Binding-site contacts:
Ligand atom C2 contacts residue ASN706 of chain 1.B at 2.4 Å.
Ligand atom O5 contacts residue ASP793 of chain 1.A at 4.0 Å.
Ligand atom C7 contacts residue ASN707 of chain 1.B at 4.0 Å.
Ligand atom C1 contacts residue ASN706 of chain 1.B at 1.4 Å.
Ligand atom O5 contacts residue ASN706 of chain 1.B at 2.4 Å (h-bond).
Ligand atom C8 contacts residue ASN706 of chain 1.B at 4.1 Å.
Ligand atom O7 contacts residue ASN707 of chain 1.B at 3.7 Å.
Ligand atom C3 contacts residue ASN706 of chain 1.B at 3.8 Å.
Ligand atom N2 contacts residue ASN706 of chain 1.B at 2.9 Å (h-bond).
Ligand atom C8 contacts residue ASN707 of chain 1.B at 3.4 Å.
Ligand atom C8 contacts residue GLY1128 of chain 1.B at 3.5 Å.
Ligand atom C1 contacts residue ASP793 of chain 1.A at 4.4 Å.
Ligand atom C7 contacts residue GLY1128 of chain 1.B at 4.4 Å.
Ligand atom C5 contacts residue ASN706 of chain 1.B at 3.7 Å.
Ligand atom O7 contacts residue ASN706 of chain 1.B at 3.8 Å.
Ligand atom C4 contacts residue ASN706 of chain 1.B at 4.2 Å.
Ligand atom C7 contacts residue ASN706 of chain 1.B at 3.5 Å.

Sequence of chain 1.B:
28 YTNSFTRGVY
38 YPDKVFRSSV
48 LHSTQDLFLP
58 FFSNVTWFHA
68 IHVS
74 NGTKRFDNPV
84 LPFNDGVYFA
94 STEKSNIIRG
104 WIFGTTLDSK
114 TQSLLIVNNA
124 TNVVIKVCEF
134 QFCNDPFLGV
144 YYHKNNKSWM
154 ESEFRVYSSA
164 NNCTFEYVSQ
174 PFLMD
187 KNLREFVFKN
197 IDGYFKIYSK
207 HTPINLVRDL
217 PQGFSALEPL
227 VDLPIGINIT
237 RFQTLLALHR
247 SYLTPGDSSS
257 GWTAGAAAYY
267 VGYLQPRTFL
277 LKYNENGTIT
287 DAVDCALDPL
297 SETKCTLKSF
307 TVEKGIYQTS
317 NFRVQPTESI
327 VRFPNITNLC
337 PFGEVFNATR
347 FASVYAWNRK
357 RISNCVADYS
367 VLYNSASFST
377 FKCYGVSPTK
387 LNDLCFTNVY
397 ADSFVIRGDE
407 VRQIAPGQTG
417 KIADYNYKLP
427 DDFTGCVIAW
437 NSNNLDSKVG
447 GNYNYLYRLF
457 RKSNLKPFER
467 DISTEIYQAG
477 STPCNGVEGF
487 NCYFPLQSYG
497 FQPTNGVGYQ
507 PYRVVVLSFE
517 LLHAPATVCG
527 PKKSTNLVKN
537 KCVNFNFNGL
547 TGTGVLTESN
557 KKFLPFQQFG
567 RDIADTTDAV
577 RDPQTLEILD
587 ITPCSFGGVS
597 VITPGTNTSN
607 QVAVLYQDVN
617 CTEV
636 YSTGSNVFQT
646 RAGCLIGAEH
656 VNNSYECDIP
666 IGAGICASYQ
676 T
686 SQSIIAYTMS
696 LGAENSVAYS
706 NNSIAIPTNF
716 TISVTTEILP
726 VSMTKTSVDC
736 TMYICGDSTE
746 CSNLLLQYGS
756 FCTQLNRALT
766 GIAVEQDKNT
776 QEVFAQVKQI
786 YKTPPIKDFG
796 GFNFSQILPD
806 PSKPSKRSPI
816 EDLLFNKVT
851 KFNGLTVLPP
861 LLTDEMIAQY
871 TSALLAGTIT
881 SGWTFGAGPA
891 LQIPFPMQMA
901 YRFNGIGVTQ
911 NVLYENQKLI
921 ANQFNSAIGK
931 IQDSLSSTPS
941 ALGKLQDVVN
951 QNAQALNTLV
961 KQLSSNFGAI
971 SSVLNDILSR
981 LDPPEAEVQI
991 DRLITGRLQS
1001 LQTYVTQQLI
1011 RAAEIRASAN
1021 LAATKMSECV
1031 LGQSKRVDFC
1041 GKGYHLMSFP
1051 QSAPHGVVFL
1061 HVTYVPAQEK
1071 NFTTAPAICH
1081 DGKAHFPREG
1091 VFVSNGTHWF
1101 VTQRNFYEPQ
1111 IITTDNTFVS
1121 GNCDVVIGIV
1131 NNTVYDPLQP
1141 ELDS

The small molecule below binds the protein below.
Small molecule (SMILES): CC(=O)N[C@@H]1[C@@H](O)[C@H](O)[C@@H](CO)O[C@H]1O

Sequence of chain 1.A:
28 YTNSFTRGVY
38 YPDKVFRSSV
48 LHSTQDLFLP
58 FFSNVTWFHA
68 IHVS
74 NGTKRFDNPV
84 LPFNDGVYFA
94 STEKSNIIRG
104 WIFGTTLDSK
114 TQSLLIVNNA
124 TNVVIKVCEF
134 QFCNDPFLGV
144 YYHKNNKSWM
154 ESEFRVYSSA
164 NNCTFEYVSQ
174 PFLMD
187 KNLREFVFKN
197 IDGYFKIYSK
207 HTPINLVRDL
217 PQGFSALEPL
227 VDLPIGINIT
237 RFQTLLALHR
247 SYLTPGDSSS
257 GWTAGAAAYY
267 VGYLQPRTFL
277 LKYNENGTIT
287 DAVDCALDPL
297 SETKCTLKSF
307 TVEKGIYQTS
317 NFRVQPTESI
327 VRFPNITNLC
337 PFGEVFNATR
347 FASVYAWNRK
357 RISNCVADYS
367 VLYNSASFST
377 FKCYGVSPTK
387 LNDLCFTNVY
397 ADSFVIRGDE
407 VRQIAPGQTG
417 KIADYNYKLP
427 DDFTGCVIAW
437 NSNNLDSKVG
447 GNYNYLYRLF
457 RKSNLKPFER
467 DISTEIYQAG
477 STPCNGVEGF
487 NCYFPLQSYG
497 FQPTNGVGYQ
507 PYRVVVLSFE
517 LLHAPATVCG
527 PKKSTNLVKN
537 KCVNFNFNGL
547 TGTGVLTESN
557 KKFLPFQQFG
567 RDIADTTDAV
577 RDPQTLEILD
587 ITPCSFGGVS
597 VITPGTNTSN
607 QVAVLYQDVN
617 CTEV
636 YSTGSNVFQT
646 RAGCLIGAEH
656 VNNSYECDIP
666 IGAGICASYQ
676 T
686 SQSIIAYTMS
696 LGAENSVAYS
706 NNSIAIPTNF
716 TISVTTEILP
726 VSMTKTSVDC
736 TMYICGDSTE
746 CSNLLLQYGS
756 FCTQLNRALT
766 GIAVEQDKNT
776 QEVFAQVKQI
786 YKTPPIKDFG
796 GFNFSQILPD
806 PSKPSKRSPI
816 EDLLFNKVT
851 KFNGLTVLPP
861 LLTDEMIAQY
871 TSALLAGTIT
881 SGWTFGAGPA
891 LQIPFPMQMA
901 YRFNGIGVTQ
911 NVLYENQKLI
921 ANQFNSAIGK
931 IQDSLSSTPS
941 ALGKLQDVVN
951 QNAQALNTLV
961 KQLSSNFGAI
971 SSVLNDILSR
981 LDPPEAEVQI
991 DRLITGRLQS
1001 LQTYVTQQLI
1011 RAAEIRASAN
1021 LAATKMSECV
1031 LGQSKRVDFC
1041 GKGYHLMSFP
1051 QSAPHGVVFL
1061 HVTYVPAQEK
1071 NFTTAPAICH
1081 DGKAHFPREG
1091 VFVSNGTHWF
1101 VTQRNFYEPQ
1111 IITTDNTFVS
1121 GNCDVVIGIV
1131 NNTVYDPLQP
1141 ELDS